Binding-site contacts:
Ligand atom CAR contacts residue VAL130 of chain 1.B at 3.4 Å (hydrophobic).
Ligand atom CAT contacts residue PHE163 of chain 1.B at 4.0 Å (hydrophobic).
Ligand atom FAU contacts residue GLY262 of chain 1.B at 3.2 Å.
Ligand atom NAO contacts residue ALA264 of chain 1.B at 3.2 Å.
Ligand atom CAP contacts residue HEM1 of chain 1.E at 3.4 Å.
Ligand atom NAO contacts residue HEM1 of chain 1.E at 2.3 Å.
Ligand atom FAU contacts residue LEU234 of chain 1.B at 3.5 Å.
Ligand atom NAJ contacts residue PHE163 of chain 1.B at 3.9 Å.
Ligand atom CAT contacts residue LEU234 of chain 1.B at 3.8 Å (hydrophobic).
Ligand atom CAE contacts residue ILE354 of chain 1.B at 4.0 Å (hydrophobic).
Ligand atom CAL contacts residue PHE163 of chain 1.B at 3.4 Å (hydrophobic).
Ligand atom CAI contacts residue SER263 of chain 1.B at 4.0 Å.
Ligand atom CAR contacts residue PHE164 of chain 1.B at 3.8 Å (hydrophobic).
Ligand atom CAK contacts residue ALA264 of chain 1.B at 3.6 Å (hydrophobic).
Ligand atom CAS contacts residue PHE163 of chain 1.B at 3.9 Å (hydrophobic).
Ligand atom CAD contacts residue PHE226 of chain 1.B at 3.7 Å (hydrophobic).
Ligand atom CAI contacts residue ALA264 of chain 1.B at 3.7 Å (hydrophobic).
Ligand atom CAR contacts residue PHE163 of chain 1.B at 3.7 Å (hydrophobic).
Ligand atom CAG contacts residue HEM1 of chain 1.E at 3.3 Å.
Ligand atom CAP contacts residue PHE163 of chain 1.B at 3.7 Å (hydrophobic).
Ligand atom CAE contacts residue PHE226 of chain 1.B at 3.9 Å (hydrophobic).
Ligand atom CAH contacts residue GLY262 of chain 1.B at 3.5 Å.
Ligand atom CAN contacts residue ALA264 of chain 1.B at 3.4 Å (hydrophobic).
Ligand atom CAI contacts residue GLY262 of chain 1.B at 3.8 Å.
Ligand atom CAQ contacts residue PHE163 of chain 1.B at 3.4 Å (hydrophobic).
Ligand atom CAQ contacts residue TYR126 of chain 1.B at 3.8 Å (hydrophobic).
Ligand atom CAQ contacts residue SER167 of chain 1.B at 3.9 Å.
Ligand atom CAF contacts residue ILE354 of chain 1.B at 3.7 Å (hydrophobic).
Ligand atom CAE contacts residue ARG231 of chain 1.B at 3.7 Å.
Ligand atom NAJ contacts residue ALA264 of chain 1.B at 3.5 Å (h-bond).
Ligand atom CAM contacts residue PHE163 of chain 1.B at 3.7 Å (hydrophobic).
Ligand atom CAS contacts residue CYS129 of chain 1.B at 3.7 Å (hydrophobic).
Ligand atom CAR contacts residue TYR126 of chain 1.B at 3.9 Å (hydrophobic).
Ligand atom CAS contacts residue PHE164 of chain 1.B at 3.9 Å (hydrophobic).
Ligand atom CAP contacts residue ALA264 of chain 1.B at 3.3 Å (hydrophobic).
Ligand atom OAV contacts residue HEM1 of chain 1.E at 2.8 Å (h-bond).
Ligand atom FAU contacts residue SER263 of chain 1.B at 3.9 Å.
Ligand atom CAN contacts residue HEM1 of chain 1.E at 3.0 Å.
Ligand atom CAK contacts residue PHE163 of chain 1.B at 3.4 Å (hydrophobic).
Ligand atom CAG contacts residue GLY262 of chain 1.B at 3.4 Å.

This protein binds this small molecule.
Small molecule (SMILES): O[C@H](C[C@H]1c2c(F)cccc2-c2cncn21)C1CCCCC1

Sequence of chain 1.B:
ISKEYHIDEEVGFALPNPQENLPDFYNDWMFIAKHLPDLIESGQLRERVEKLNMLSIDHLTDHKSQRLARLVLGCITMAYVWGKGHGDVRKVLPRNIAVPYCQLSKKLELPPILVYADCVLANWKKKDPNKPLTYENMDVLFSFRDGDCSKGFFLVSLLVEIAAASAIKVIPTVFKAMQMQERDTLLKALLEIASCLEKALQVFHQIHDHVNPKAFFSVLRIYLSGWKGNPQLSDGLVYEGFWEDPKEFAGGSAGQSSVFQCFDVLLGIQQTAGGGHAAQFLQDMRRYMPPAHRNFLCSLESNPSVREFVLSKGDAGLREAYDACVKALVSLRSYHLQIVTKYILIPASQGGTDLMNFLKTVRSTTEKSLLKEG